Binding-site contacts:
Ligand atom O5 contacts residue ASN19 of chain 42.Y at 2.2 Å (h-bond).
Ligand atom C6 contacts residue ASN19 of chain 42.Y at 4.1 Å.
Ligand atom O7 contacts residue ASN19 of chain 42.Y at 4.4 Å.
Ligand atom N2 contacts residue ASN19 of chain 42.Y at 4.0 Å.
Ligand atom C2 contacts residue ASN19 of chain 42.Y at 3.4 Å.
Ligand atom C5 contacts residue ASN19 of chain 42.Y at 3.3 Å.
Ligand atom C8 contacts residue TYR17 of chain 42.Y at 4.0 Å (hydrophobic).
Ligand atom C3 contacts residue ASN19 of chain 42.Y at 4.4 Å.
Ligand atom C4 contacts residue ASN19 of chain 42.Y at 4.5 Å.
Ligand atom O6 contacts residue ASN19 of chain 42.Y at 4.4 Å.
Ligand atom C1 contacts residue ASN19 of chain 42.Y at 1.9 Å.

Sequence of chain 42.Y:
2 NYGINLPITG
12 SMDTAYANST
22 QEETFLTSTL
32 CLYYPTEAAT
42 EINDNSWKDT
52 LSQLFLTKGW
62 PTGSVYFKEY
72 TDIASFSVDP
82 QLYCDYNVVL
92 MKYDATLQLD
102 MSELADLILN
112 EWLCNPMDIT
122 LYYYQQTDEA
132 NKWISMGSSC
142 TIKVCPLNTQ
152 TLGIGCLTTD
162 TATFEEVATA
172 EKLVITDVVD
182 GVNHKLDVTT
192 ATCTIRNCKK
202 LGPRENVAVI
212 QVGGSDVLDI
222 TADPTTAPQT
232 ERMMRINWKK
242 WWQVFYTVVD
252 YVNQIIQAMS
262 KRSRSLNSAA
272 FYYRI

The small molecule below binds the protein below.
Small molecule (SMILES): CC(=O)N[C@H]1[C@H](O[C@H]2[C@H](O)[C@@H](NC(C)=O)CO[C@@H]2CO)O[C@H](CO)[C@@H](O)[C@@H]1O